Binding-site contacts:
Ligand atom O contacts residue ARG35 of chain 37.B at 2.7 Å (salt-bridge).
Ligand atom C contacts residue ASP243 of chain 37.B at 3.8 Å.
Ligand atom O contacts residue ARG35 of chain 37.B at 4.0 Å.
Ligand atom O contacts residue GLU39 of chain 37.B at 3.0 Å (salt-bridge).
Ligand atom CB contacts residue ASP243 of chain 37.B at 4.0 Å.
Ligand atom CD1 contacts residue LEU40 of chain 37.B at 3.6 Å (hydrophobic).
Ligand atom OE1 contacts residue ARG36 of chain 37.B at 2.9 Å (salt-bridge).
Ligand atom CD1 contacts residue ARG29 of chain 37.B at 3.5 Å.
Ligand atom CD contacts residue GLU39 of chain 37.B at 3.2 Å.
Ligand atom CG2 contacts residue ARG36 of chain 37.B at 4.1 Å.
Ligand atom N contacts residue ARG29 of chain 37.B at 4.2 Å.
Ligand atom CD contacts residue ARG36 of chain 37.B at 3.7 Å.
Ligand atom CD1 contacts residue ARG35 of chain 37.B at 4.0 Å.
Ligand atom N contacts residue PRO43 of chain 37.B at 4.0 Å.
Ligand atom O contacts residue ILE25 of chain 37.B at 3.8 Å.
Ligand atom O contacts residue PRO43 of chain 37.B at 3.8 Å.
Ligand atom CA contacts residue ASP243 of chain 37.B at 3.5 Å.
Ligand atom CA contacts residue ARG29 of chain 37.B at 4.1 Å.
Ligand atom CG contacts residue ARG36 of chain 37.B at 3.8 Å.
Ligand atom CB contacts residue ARG36 of chain 37.B at 3.4 Å.
Ligand atom OE1 contacts residue GLU39 of chain 37.B at 3.1 Å (salt-bridge).
Ligand atom CG2 contacts residue ARG35 of chain 37.B at 3.4 Å.
Ligand atom CG2 contacts residue PRO43 of chain 37.B at 3.8 Å (hydrophobic).
Ligand atom CG1 contacts residue ASP243 of chain 37.B at 3.2 Å.
Ligand atom CA contacts residue ASP243 of chain 37.B at 3.6 Å.
Ligand atom C contacts residue ARG29 of chain 37.B at 3.9 Å.
Ligand atom CG1 contacts residue ARG36 of chain 37.B at 4.0 Å.
Ligand atom C contacts residue GLU39 of chain 37.B at 3.6 Å.
Ligand atom O contacts residue ASP243 of chain 37.B at 4.1 Å.
Ligand atom C contacts residue ASP243 of chain 37.B at 3.5 Å.
Ligand atom NE2 contacts residue GLU39 of chain 37.B at 2.9 Å (salt-bridge).
Ligand atom O contacts residue ARG29 of chain 37.B at 3.2 Å (salt-bridge).
Ligand atom CD2 contacts residue LEU40 of chain 37.B at 4.1 Å (hydrophobic).
Ligand atom CD1 contacts residue ARG36 of chain 37.B at 3.6 Å.
Ligand atom N contacts residue ASP243 of chain 37.B at 3.2 Å (salt-bridge).
Ligand atom N contacts residue ASP243 of chain 37.B at 2.6 Å (salt-bridge).
Ligand atom CA contacts residue ARG29 of chain 37.B at 3.8 Å.
Ligand atom C contacts residue ARG35 of chain 37.B at 3.9 Å.
Ligand atom N contacts residue ARG35 of chain 37.B at 4.0 Å.
Ligand atom OE1 contacts residue PHE37 of chain 37.B at 3.7 Å.

Sequence of chain 37.B:
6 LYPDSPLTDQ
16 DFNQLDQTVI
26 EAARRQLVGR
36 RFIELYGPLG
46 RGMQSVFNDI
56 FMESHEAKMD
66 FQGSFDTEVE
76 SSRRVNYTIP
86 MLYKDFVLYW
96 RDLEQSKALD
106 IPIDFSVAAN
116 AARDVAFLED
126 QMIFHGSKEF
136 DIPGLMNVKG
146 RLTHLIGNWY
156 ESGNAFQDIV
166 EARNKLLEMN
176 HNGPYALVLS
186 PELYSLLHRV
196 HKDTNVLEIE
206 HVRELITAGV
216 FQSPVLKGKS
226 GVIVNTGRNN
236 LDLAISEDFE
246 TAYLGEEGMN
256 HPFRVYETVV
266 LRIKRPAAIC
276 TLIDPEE

The protein below binds the small molecule below.
Small molecule (SMILES): CC[C@H](C)[C@H](NC(=O)[C@H](CC(C)C)NC(=O)[C@H](CO)NC(=O)CNC(=O)[C@@H](NC(=O)[C@@H](N)[C@@H](C)O)C(C)C)C(=O)N[C@H](C=O)CCC(N)=O